Sequence of chain 1.B:
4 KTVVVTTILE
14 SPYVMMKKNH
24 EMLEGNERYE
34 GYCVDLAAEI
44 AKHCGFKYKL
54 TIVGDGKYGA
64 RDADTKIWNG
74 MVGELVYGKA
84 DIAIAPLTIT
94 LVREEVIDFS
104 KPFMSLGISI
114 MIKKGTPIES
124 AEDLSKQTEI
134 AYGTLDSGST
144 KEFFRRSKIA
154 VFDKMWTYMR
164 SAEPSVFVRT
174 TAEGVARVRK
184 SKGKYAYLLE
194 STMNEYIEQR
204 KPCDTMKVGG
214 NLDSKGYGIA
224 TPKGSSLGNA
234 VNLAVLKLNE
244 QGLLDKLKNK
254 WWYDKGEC

This small molecule binds to this protein.
Small molecule (SMILES): Cc1onc(C(=O)O)c1CC(N)C(=O)O

Binding-site contacts:
Ligand atom C8 contacts residue TYR220 of chain 1.B at 3.9 Å (hydrophobic).
Ligand atom O4 contacts residue ARG96 of chain 1.B at 2.8 Å (salt-bridge).
Ligand atom C2 contacts residue GLU193 of chain 1.B at 3.4 Å.
Ligand atom O2 contacts residue THR143 of chain 1.B at 3.2 Å (h-bond).
Ligand atom O5 contacts residue GLY141 of chain 1.B at 3.2 Å.
Ligand atom N2 contacts residue TYR220 of chain 1.B at 3.5 Å.
Ligand atom C5 contacts residue TYR61 of chain 1.B at 3.7 Å (hydrophobic).
Ligand atom N2 contacts residue PRO89 of chain 1.B at 2.8 Å (h-bond).
Ligand atom O5 contacts residue ARG96 of chain 1.B at 2.9 Å (salt-bridge).
Ligand atom O4 contacts residue TYR61 of chain 1.B at 3.6 Å.
Ligand atom C5 contacts residue GLU193 of chain 1.B at 3.9 Å.
Ligand atom C8 contacts residue GLU193 of chain 1.B at 3.8 Å.
Ligand atom O2 contacts residue SER142 of chain 1.B at 3.6 Å (h-bond).
Ligand atom O1 contacts residue LEU192 of chain 1.B at 3.4 Å.
Ligand atom N2 contacts residue GLU193 of chain 1.B at 2.7 Å (salt-bridge).
Ligand atom C7 contacts residue TYR61 of chain 1.B at 3.7 Å (hydrophobic).
Ligand atom C1 contacts residue THR143 of chain 1.B at 3.1 Å.
Ligand atom C7 contacts residue SER142 of chain 1.B at 3.3 Å.
Ligand atom C7 contacts residue THR91 of chain 1.B at 3.8 Å.
Ligand atom C8 contacts residue PRO89 of chain 1.B at 3.8 Å (hydrophobic).
Ligand atom N1 contacts residue GLU193 of chain 1.B at 3.2 Å (salt-bridge).
Ligand atom C3 contacts residue GLU193 of chain 1.B at 3.2 Å.
Ligand atom C6 contacts residue THR91 of chain 1.B at 3.4 Å.
Ligand atom N2 contacts residue THR91 of chain 1.B at 2.7 Å (h-bond).
Ligand atom O1 contacts residue THR143 of chain 1.B at 2.5 Å (h-bond).
Ligand atom N1 contacts residue LEU192 of chain 1.B at 3.9 Å.
Ligand atom C6 contacts residue GLU193 of chain 1.B at 3.5 Å.
Ligand atom O5 contacts residue TYR61 of chain 1.B at 3.3 Å.
Ligand atom O4 contacts residue PRO89 of chain 1.B at 3.6 Å.
Ligand atom O5 contacts residue SER142 of chain 1.B at 2.8 Å (h-bond).
Ligand atom O3 contacts residue GLU193 of chain 1.B at 3.4 Å (salt-bridge).
Ligand atom O1 contacts residue GLU193 of chain 1.B at 3.6 Å.
Ligand atom O3 contacts residue MET196 of chain 1.B at 3.3 Å.
Ligand atom C6 contacts residue SER142 of chain 1.B at 3.3 Å.
Ligand atom C4 contacts residue GLU193 of chain 1.B at 3.2 Å.
Ligand atom C7 contacts residue ARG96 of chain 1.B at 3.4 Å.
Ligand atom O4 contacts residue LEU90 of chain 1.B at 3.4 Å.
Ligand atom O4 contacts residue THR91 of chain 1.B at 2.8 Å (h-bond).
Ligand atom C8 contacts residue TYR61 of chain 1.B at 3.2 Å (hydrophobic).
Ligand atom C6 contacts residue PRO89 of chain 1.B at 3.9 Å (hydrophobic).